Binding-site contacts:
Ligand atom C3 contacts residue ASN357 of chain 1.D at 3.9 Å.
Ligand atom C8 contacts residue ASN357 of chain 1.D at 3.9 Å.
Ligand atom O7 contacts residue ASN357 of chain 1.D at 3.5 Å (h-bond).
Ligand atom O5 contacts residue ASN357 of chain 1.D at 2.4 Å (h-bond).
Ligand atom O6 contacts residue ASN357 of chain 1.D at 4.2 Å.
Ligand atom C4 contacts residue ASN357 of chain 1.D at 4.3 Å.
Ligand atom C1 contacts residue ASN357 of chain 1.D at 1.5 Å.
Ligand atom C2 contacts residue ASN357 of chain 1.D at 2.7 Å.
Ligand atom N2 contacts residue ASN357 of chain 1.D at 3.1 Å (h-bond).
Ligand atom C7 contacts residue ASN357 of chain 1.D at 3.2 Å.
Ligand atom C5 contacts residue ASN357 of chain 1.D at 3.6 Å.

Sequence of chain 1.D:
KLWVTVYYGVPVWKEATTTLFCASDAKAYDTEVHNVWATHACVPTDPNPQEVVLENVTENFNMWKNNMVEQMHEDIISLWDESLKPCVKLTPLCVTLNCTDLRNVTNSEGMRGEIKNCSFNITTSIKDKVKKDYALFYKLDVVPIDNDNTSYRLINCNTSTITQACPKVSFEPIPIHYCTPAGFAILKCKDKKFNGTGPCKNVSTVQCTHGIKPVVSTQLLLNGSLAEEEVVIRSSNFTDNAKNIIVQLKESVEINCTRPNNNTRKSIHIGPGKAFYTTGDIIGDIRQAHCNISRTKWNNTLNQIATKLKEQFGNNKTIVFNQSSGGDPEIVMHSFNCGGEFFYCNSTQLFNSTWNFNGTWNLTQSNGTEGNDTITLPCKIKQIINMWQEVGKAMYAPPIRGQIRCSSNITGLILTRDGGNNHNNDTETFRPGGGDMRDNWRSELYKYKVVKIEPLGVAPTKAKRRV

This small molecule binds to this protein.
Small molecule (SMILES): CC(=O)N[C@H]1[C@H](O[C@H]2[C@H](O)[C@@H](NC(C)=O)CO[C@@H]2CO)O[C@H](CO)[C@@H](O[C@@H]2O[C@H](CO[C@H]3O[C@H](CO)[C@@H](O)[C@H](O)[C@@H]3O)[C@@H](O)[C@H](O)[C@@H]2O)[C@@H]1O